Sequence of chain 1.B:
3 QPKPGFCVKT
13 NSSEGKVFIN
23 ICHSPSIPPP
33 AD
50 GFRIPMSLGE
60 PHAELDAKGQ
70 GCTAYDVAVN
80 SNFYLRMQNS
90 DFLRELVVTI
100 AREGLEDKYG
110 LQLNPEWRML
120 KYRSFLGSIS

This protein binds this small molecule.
Small molecule (SMILES): N[C@@H](CC(=O)O)C(=O)N[C@@H](COP(=O)(O)O)C(=O)N[C@@H](CC(=O)O)C(=O)N[C@H](C=O)CC(=O)O

Binding-site contacts:
Ligand atom OD2 contacts residue ARG117 of chain 1.B at 3.2 Å (salt-bridge).
Ligand atom O2P contacts residue LYS18 of chain 1.B at 3.5 Å.
Ligand atom OD1 contacts residue LEU119 of chain 1.B at 3.3 Å.
Ligand atom O2P contacts residue LYS11 of chain 1.B at 3.0 Å (salt-bridge).
Ligand atom P contacts residue LYS11 of chain 1.B at 3.5 Å.
Ligand atom CB contacts residue ALA66 of chain 1.B at 4.0 Å (hydrophobic).
Ligand atom OG contacts residue LYS67 of chain 1.B at 4.0 Å.
Ligand atom O1P contacts residue LYS67 of chain 1.B at 3.1 Å (salt-bridge).
Ligand atom CG contacts residue LYS11 of chain 1.B at 3.5 Å.
Ligand atom OD2 contacts residue PHE20 of chain 1.B at 3.9 Å.
Ligand atom CG contacts residue LYS120 of chain 1.B at 3.5 Å.
Ligand atom OD1 contacts residue LYS18 of chain 1.B at 3.1 Å (salt-bridge).
Ligand atom CA contacts residue ALA66 of chain 1.B at 3.8 Å (hydrophobic).
Ligand atom OG contacts residue LYS11 of chain 1.B at 3.0 Å (salt-bridge).
Ligand atom OD1 contacts residue ALA66 of chain 1.B at 3.0 Å (h-bond).
Ligand atom OD1 contacts residue ARG122 of chain 1.B at 3.4 Å (salt-bridge).
Ligand atom OD2 contacts residue LYS120 of chain 1.B at 3.2 Å (salt-bridge).
Ligand atom OD2 contacts residue LYS18 of chain 1.B at 3.3 Å (salt-bridge).
Ligand atom C contacts residue TYR121 of chain 1.B at 3.8 Å (hydrophobic).
Ligand atom O3P contacts residue LYS18 of chain 1.B at 2.8 Å (salt-bridge).
Ligand atom O contacts residue ALA66 of chain 1.B at 3.4 Å.
Ligand atom O2P contacts residue ARG117 of chain 1.B at 3.3 Å (salt-bridge).
Ligand atom O contacts residue TYR121 of chain 1.B at 3.1 Å.
Ligand atom OD1 contacts residue TYR121 of chain 1.B at 2.5 Å (h-bond).
Ligand atom OD1 contacts residue ASP65 of chain 1.B at 3.6 Å.
Ligand atom P contacts residue LYS67 of chain 1.B at 3.3 Å.
Ligand atom CG contacts residue TYR121 of chain 1.B at 3.6 Å (hydrophobic).
Ligand atom O3P contacts residue LYS67 of chain 1.B at 2.4 Å (salt-bridge).
Ligand atom CG contacts residue LEU119 of chain 1.B at 3.8 Å (hydrophobic).
Ligand atom OD2 contacts residue LYS11 of chain 1.B at 2.4 Å (salt-bridge).
Ligand atom OD1 contacts residue LYS120 of chain 1.B at 3.0 Å (salt-bridge).
Ligand atom OD2 contacts residue LEU119 of chain 1.B at 3.4 Å.
Ligand atom O contacts residue LEU119 of chain 1.B at 3.2 Å.
Ligand atom P contacts residue LYS18 of chain 1.B at 3.8 Å.
Ligand atom OD1 contacts residue ARG117 of chain 1.B at 3.1 Å (salt-bridge).
Ligand atom OD1 contacts residue LYS11 of chain 1.B at 2.6 Å (salt-bridge).
Ligand atom CG contacts residue ARG117 of chain 1.B at 3.3 Å.
Ligand atom CG contacts residue LYS18 of chain 1.B at 3.6 Å.
Ligand atom CB contacts residue LYS67 of chain 1.B at 3.5 Å.
Ligand atom CG contacts residue ALA66 of chain 1.B at 4.0 Å (hydrophobic).